Binding-site contacts:
Ligand atom C3 contacts residue ASN204 of chain 1.C at 3.9 Å.
Ligand atom C4 contacts residue ASN204 of chain 1.C at 4.2 Å.
Ligand atom C7 contacts residue ASN204 of chain 1.C at 4.1 Å.
Ligand atom O5 contacts residue ASN204 of chain 1.C at 2.3 Å (h-bond).
Ligand atom C1 contacts residue ASN204 of chain 1.C at 1.4 Å.
Ligand atom C2 contacts residue ASN204 of chain 1.C at 2.6 Å.
Ligand atom O7 contacts residue TYR32 of chain 1.G at 4.3 Å.
Ligand atom C8 contacts residue LYS202 of chain 1.C at 3.8 Å.
Ligand atom C5 contacts residue ASN204 of chain 1.C at 3.6 Å.
Ligand atom N2 contacts residue ASN204 of chain 1.C at 3.1 Å (h-bond).

A small-molecule ligand and the protein it binds are described below.
Small molecule (SMILES): CC(=O)N[C@@H]1[C@@H](O)[C@H](O)[C@@H](CO)O[C@H]1O

Sequence of chain 1.C:
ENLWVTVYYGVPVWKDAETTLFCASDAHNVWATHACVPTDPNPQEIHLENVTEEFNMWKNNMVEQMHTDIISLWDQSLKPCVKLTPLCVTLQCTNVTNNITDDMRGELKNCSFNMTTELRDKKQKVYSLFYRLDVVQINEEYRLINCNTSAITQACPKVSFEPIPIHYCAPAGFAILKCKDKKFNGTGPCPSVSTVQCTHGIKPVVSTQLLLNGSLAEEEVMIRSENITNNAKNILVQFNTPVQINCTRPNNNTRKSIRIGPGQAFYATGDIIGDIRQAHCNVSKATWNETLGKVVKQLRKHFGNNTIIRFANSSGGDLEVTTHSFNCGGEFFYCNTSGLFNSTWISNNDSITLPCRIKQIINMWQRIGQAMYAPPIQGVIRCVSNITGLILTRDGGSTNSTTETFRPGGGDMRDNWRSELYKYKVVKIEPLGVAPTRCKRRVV

Sequence of chain 1.G:
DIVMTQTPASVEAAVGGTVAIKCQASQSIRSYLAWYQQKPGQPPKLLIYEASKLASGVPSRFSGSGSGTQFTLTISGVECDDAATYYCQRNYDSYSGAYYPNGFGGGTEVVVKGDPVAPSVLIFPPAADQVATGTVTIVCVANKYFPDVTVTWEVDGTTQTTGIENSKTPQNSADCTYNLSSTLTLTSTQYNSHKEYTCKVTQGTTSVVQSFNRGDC